Sequence of chain 1.B:
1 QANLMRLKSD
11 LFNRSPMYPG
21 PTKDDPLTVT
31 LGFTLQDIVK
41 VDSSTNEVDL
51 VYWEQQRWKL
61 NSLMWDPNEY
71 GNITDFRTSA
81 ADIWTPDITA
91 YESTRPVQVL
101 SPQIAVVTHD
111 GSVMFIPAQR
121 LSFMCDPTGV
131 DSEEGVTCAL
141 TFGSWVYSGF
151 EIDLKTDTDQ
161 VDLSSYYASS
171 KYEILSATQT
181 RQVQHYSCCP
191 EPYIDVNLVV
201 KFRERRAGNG

Binding-site contacts:
Ligand atom CZ3 contacts residue ILE104 of chain 1.B at 3.5 Å (hydrophobic).
Ligand atom CD1 contacts residue TYR193 of chain 1.A at 3.4 Å (hydrophobic).
Ligand atom CD1 contacts residue CYS189 of chain 1.A at 3.6 Å (hydrophobic).
Ligand atom NE1 contacts residue CYS189 of chain 1.A at 3.7 Å.
Ligand atom CD1 contacts residue CYS188 of chain 1.A at 3.5 Å (hydrophobic).
Ligand atom NE1 contacts residue TRP145 of chain 1.A at 3.8 Å.
Ligand atom CD2 contacts residue ILE116 of chain 1.B at 4.0 Å (hydrophobic).
Ligand atom CE3 contacts residue ILE116 of chain 1.B at 3.5 Å (hydrophobic).
Ligand atom CE2 contacts residue VAL146 of chain 1.A at 3.9 Å (hydrophobic).
Ligand atom CZ3 contacts residue TRP145 of chain 1.A at 4.1 Å (hydrophobic).
Ligand atom CD1 contacts residue TRP145 of chain 1.A at 3.6 Å (hydrophobic).
Ligand atom CH2 contacts residue VAL146 of chain 1.A at 3.4 Å (hydrophobic).
Ligand atom CB contacts residue TRP145 of chain 1.A at 4.0 Å (hydrophobic).
Ligand atom CA contacts residue TRP145 of chain 1.A at 3.7 Å (hydrophobic).
Ligand atom OH contacts residue ILE104 of chain 1.B at 2.6 Å (h-bond).
Ligand atom CD2 contacts residue TRP145 of chain 1.A at 3.5 Å (hydrophobic).
Ligand atom CE2 contacts residue TYR193 of chain 1.A at 4.0 Å (hydrophobic).
Ligand atom OH contacts residue ILE116 of chain 1.B at 2.9 Å (h-bond).
Ligand atom CA contacts residue TRP53 of chain 1.B at 3.8 Å (hydrophobic).
Ligand atom CZ2 contacts residue MET114 of chain 1.B at 3.7 Å (hydrophobic).
Ligand atom CG contacts residue TRP145 of chain 1.A at 3.4 Å (hydrophobic).
Ligand atom NZ contacts residue TYR91 of chain 1.A at 2.8 Å (h-bond).
Ligand atom OH contacts residue VAL146 of chain 1.A at 4.0 Å.
Ligand atom CZ3 contacts residue ILE116 of chain 1.B at 3.7 Å (hydrophobic).
Ligand atom CH2 contacts residue ILE104 of chain 1.B at 3.5 Å (hydrophobic).
Ligand atom NE1 contacts residue TYR193 of chain 1.A at 2.8 Å (h-bond).
Ligand atom CZ2 contacts residue VAL106 of chain 1.B at 3.5 Å (hydrophobic).
Ligand atom CA contacts residue TYR91 of chain 1.A at 3.8 Å (hydrophobic).
Ligand atom CE2 contacts residue MET114 of chain 1.B at 3.7 Å (hydrophobic).
Ligand atom CE3 contacts residue TRP145 of chain 1.A at 3.5 Å (hydrophobic).
Ligand atom NE1 contacts residue MET114 of chain 1.B at 4.0 Å.
Ligand atom OH contacts residue TRP145 of chain 1.A at 4.1 Å.
Ligand atom NZ contacts residue TRP145 of chain 1.A at 2.7 Å (h-bond).
Ligand atom OH contacts residue PHE115 of chain 1.B at 3.9 Å.
Ligand atom CH2 contacts residue VAL106 of chain 1.B at 3.8 Å (hydrophobic).
Ligand atom CZ3 contacts residue VAL146 of chain 1.A at 3.6 Å (hydrophobic).
Ligand atom CG contacts residue CYS188 of chain 1.A at 3.9 Å (hydrophobic).
Ligand atom CZ2 contacts residue VAL146 of chain 1.A at 3.7 Å (hydrophobic).
Ligand atom CA contacts residue TYR186 of chain 1.A at 4.0 Å (hydrophobic).
Ligand atom CE2 contacts residue TRP145 of chain 1.A at 3.7 Å (hydrophobic).

Sequence of chain 1.A:
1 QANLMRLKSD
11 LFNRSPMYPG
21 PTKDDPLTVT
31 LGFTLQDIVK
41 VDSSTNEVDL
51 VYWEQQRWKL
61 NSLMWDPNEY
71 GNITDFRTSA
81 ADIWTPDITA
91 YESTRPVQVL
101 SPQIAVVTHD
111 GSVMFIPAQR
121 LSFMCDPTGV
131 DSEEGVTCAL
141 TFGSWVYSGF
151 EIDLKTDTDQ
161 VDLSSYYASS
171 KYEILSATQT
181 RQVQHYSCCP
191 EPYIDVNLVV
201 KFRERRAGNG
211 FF

The small molecule below binds the protein below.
Small molecule (SMILES): NCCc1c[nH]c2ccc(O)cc12